This protein binds this small molecule.
Small molecule (SMILES): CC(=O)N[C@H]1[C@H](O[C@H]2[C@H](O)[C@@H](NC(C)=O)CO[C@@H]2CO)O[C@H](CO)[C@@H](O)[C@@H]1O

Binding-site contacts:
Ligand atom C2 contacts residue ASN12 of chain 11.K at 3.3 Å.
Ligand atom N2 contacts residue ASN12 of chain 11.K at 3.8 Å.
Ligand atom O7 contacts residue ASN12 of chain 11.K at 3.6 Å.
Ligand atom O5 contacts residue ASN12 of chain 11.K at 2.8 Å (h-bond).
Ligand atom C1 contacts residue ASN12 of chain 11.K at 2.2 Å.
Ligand atom C7 contacts residue ASN12 of chain 11.K at 3.9 Å.
Ligand atom C5 contacts residue ASN12 of chain 11.K at 4.2 Å.

Sequence of chain 11.K:
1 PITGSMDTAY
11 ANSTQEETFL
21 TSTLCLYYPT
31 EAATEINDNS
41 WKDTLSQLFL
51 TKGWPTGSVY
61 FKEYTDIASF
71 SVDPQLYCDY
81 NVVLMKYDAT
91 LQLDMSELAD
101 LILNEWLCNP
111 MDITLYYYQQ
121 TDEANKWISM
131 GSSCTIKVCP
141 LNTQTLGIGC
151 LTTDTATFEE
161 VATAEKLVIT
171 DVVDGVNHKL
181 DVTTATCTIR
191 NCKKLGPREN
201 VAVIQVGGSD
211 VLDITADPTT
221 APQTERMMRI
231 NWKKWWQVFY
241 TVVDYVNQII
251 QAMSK